Binding-site contacts:
Ligand atom C2 contacts residue LEU165 of chain 1.B at 3.6 Å (hydrophobic).
Ligand atom C24 contacts residue VAL77 of chain 1.B at 3.9 Å (hydrophobic).
Ligand atom C24 contacts residue PHE79 of chain 1.B at 3.6 Å (hydrophobic).
Ligand atom C5 contacts residue GLY166 of chain 1.B at 3.8 Å.
Ligand atom C14 contacts residue PHE61 of chain 1.B at 3.3 Å (hydrophobic).
Ligand atom N7 contacts residue GLY166 of chain 1.B at 3.6 Å.
Ligand atom C15 contacts residue PHE61 of chain 1.B at 3.5 Å (hydrophobic).
Ligand atom C16 contacts residue GLU64 of chain 1.B at 3.7 Å.
Ligand atom C18 contacts residue LEU165 of chain 1.B at 3.5 Å (hydrophobic).
Ligand atom S20 contacts residue VAL77 of chain 1.B at 3.8 Å.
Ligand atom CL3 contacts residue MET67 of chain 1.B at 3.9 Å.
Ligand atom C29 contacts residue ALA168 of chain 1.B at 3.7 Å (hydrophobic).
Ligand atom S20 contacts residue ASP164 of chain 1.B at 3.8 Å.
Ligand atom O25 contacts residue GLY166 of chain 1.B at 3.8 Å.
Ligand atom N22 contacts residue LEU165 of chain 1.B at 3.7 Å.
Ligand atom C6 contacts residue GLY166 of chain 1.B at 3.4 Å.
Ligand atom C29 contacts residue GLU64 of chain 1.B at 3.8 Å.
Ligand atom C21 contacts residue VAL77 of chain 1.B at 3.7 Å (hydrophobic).
Ligand atom C19 contacts residue LEU165 of chain 1.B at 3.9 Å (hydrophobic).
Ligand atom C28 contacts residue GLU64 of chain 1.B at 3.3 Å.
Ligand atom CL3 contacts residue ALA168 of chain 1.B at 3.8 Å.
Ligand atom C8 contacts residue GLY166 of chain 1.B at 3.5 Å.
Ligand atom C24 contacts residue LEU71 of chain 1.B at 3.8 Å (hydrophobic).
Ligand atom C31 contacts residue LEU165 of chain 1.B at 3.4 Å (hydrophobic).
Ligand atom C27 contacts residue GLU64 of chain 1.B at 3.8 Å.
Ligand atom C15 contacts residue LEU68 of chain 1.B at 3.6 Å (hydrophobic).
Ligand atom N23 contacts residue VAL77 of chain 1.B at 3.0 Å (h-bond).
Ligand atom C28 contacts residue ALA168 of chain 1.B at 3.8 Å (hydrophobic).
Ligand atom C30 contacts residue ALA168 of chain 1.B at 3.9 Å (hydrophobic).
Ligand atom C15 contacts residue ALA65 of chain 1.B at 3.9 Å (hydrophobic).
Ligand atom C5 contacts residue LEU95 of chain 1.B at 3.7 Å (hydrophobic).
Ligand atom CL3 contacts residue ILE141 of chain 1.B at 3.6 Å.
Ligand atom N22 contacts residue PHE79 of chain 1.B at 3.6 Å.
Ligand atom C32 contacts residue LEU165 of chain 1.B at 3.5 Å (hydrophobic).
Ligand atom C3 contacts residue PHE79 of chain 1.B at 3.8 Å (hydrophobic).
Ligand atom C31 contacts residue ALA168 of chain 1.B at 3.8 Å (hydrophobic).
Ligand atom C26 contacts residue GLU64 of chain 1.B at 3.7 Å.
Ligand atom C4 contacts residue GLY166 of chain 1.B at 3.7 Å.
Ligand atom C19 contacts residue ASP164 of chain 1.B at 3.5 Å.
Ligand atom C1 contacts residue LEU95 of chain 1.B at 3.6 Å (hydrophobic).

This protein binds this small molecule.
Small molecule (SMILES): CNc1nc(-c2ccc3c(c2)CCN3C(=O)c2ccccc2OCc2ccc(Cl)cc2)cs1

Sequence of chain 1.B:
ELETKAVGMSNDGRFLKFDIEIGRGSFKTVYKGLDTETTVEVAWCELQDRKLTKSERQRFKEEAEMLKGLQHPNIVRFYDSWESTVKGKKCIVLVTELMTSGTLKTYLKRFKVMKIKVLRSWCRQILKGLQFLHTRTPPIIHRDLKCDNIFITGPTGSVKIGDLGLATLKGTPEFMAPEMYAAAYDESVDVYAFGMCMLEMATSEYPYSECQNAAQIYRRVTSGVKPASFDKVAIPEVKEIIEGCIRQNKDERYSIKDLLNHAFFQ